Sequence of chain 1.F:
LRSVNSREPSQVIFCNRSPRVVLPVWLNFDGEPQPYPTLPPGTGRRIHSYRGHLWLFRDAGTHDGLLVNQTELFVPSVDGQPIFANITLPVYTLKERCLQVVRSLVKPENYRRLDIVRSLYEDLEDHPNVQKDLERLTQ

Binding-site contacts:
Ligand atom C02 contacts residue HIS64 of chain 1.F at 3.8 Å.
Ligand atom C03 contacts residue HIS59 of chain 1.F at 3.1 Å.
Ligand atom CL2 contacts residue TYR47 of chain 1.F at 3.6 Å.
Ligand atom C13 contacts residue ILE58 of chain 1.F at 3.3 Å (hydrophobic).
Ligand atom CL1 contacts residue PRO48 of chain 1.F at 3.4 Å.
Ligand atom C19 contacts residue TRP37 of chain 1.F at 4.0 Å (hydrophobic).
Ligand atom O01 contacts residue TRP37 of chain 1.F at 4.0 Å.
Ligand atom N16 contacts residue TYR47 of chain 1.F at 3.5 Å (h-bond).
Ligand atom CL1 contacts residue ARG56 of chain 1.F at 3.4 Å.
Ligand atom C02 contacts residue SER60 of chain 1.F at 3.9 Å.
Ligand atom C04 contacts residue HIS59 of chain 1.F at 3.0 Å.
Ligand atom C17 contacts residue TYR61 of chain 1.F at 3.6 Å (hydrophobic).
Ligand atom C14 contacts residue TYR47 of chain 1.F at 3.5 Å (hydrophobic).
Ligand atom C22 contacts residue TRP37 of chain 1.F at 3.6 Å (hydrophobic).
Ligand atom C22 contacts residue PHE40 of chain 1.F at 3.4 Å (hydrophobic).
Ligand atom C05 contacts residue TYR47 of chain 1.F at 3.4 Å (hydrophobic).
Ligand atom C23 contacts residue PHE40 of chain 1.F at 3.4 Å (hydrophobic).
Ligand atom O25 contacts residue TYR61 of chain 1.F at 3.5 Å.
Ligand atom O01 contacts residue SER60 of chain 1.F at 3.0 Å (h-bond).
Ligand atom C02 contacts residue TYR47 of chain 1.F at 3.8 Å (hydrophobic).
Ligand atom C26 contacts residue TRP37 of chain 1.F at 3.7 Å (hydrophobic).
Ligand atom N06 contacts residue HIS59 of chain 1.F at 3.0 Å (h-bond).
Ligand atom C10 contacts residue PRO48 of chain 1.F at 3.7 Å (hydrophobic).
Ligand atom C14 contacts residue ILE58 of chain 1.F at 3.8 Å (hydrophobic).
Ligand atom C04 contacts residue TYR47 of chain 1.F at 3.7 Å (hydrophobic).
Ligand atom C11 contacts residue TYR47 of chain 1.F at 3.7 Å (hydrophobic).
Ligand atom O01 contacts residue HIS64 of chain 1.F at 2.7 Å (h-bond).
Ligand atom C24 contacts residue TYR61 of chain 1.F at 3.7 Å (hydrophobic).
Ligand atom C24 contacts residue HIS64 of chain 1.F at 4.0 Å.
Ligand atom C03 contacts residue TRP66 of chain 1.F at 3.6 Å (hydrophobic).
Ligand atom C08 contacts residue TYR47 of chain 1.F at 3.7 Å (hydrophobic).
Ligand atom O01 contacts residue TYR61 of chain 1.F at 3.7 Å.
Ligand atom C21 contacts residue TRP37 of chain 1.F at 3.6 Å (hydrophobic).
Ligand atom C03 contacts residue TYR47 of chain 1.F at 3.7 Å (hydrophobic).
Ligand atom C11 contacts residue PRO48 of chain 1.F at 3.7 Å (hydrophobic).
Ligand atom C26 contacts residue TYR47 of chain 1.F at 3.1 Å (hydrophobic).
Ligand atom C05 contacts residue HIS59 of chain 1.F at 3.5 Å.
Ligand atom O15 contacts residue TYR47 of chain 1.F at 2.7 Å (h-bond).
Ligand atom C02 contacts residue TRP66 of chain 1.F at 3.6 Å (hydrophobic).
Ligand atom C13 contacts residue TYR47 of chain 1.F at 3.4 Å (hydrophobic).

This protein binds this small molecule.
Small molecule (SMILES): O=C(NCc1ccc(Cl)cc1)[C@@H]1C[C@@H](O)CN1C(=O)c1ccccc1Cl